Binding-site contacts:
Ligand atom N2 contacts residue GLU278 of chain 1.C at 2.8 Å (salt-bridge).
Ligand atom C3 contacts residue ASN279 of chain 1.C at 3.8 Å.
Ligand atom O5 contacts residue ASN279 of chain 1.C at 2.4 Å (h-bond).
Ligand atom C8 contacts residue ASN277 of chain 1.C at 3.5 Å.
Ligand atom C7 contacts residue ASN277 of chain 1.C at 3.6 Å.
Ligand atom C4 contacts residue ASN279 of chain 1.C at 4.2 Å.
Ligand atom C7 contacts residue ASN279 of chain 1.C at 3.1 Å.
Ligand atom C8 contacts residue GLU278 of chain 1.C at 3.3 Å.
Ligand atom C7 contacts residue GLU278 of chain 1.C at 3.4 Å.
Ligand atom C2 contacts residue GLU278 of chain 1.C at 3.7 Å.
Ligand atom O7 contacts residue ASN279 of chain 1.C at 2.9 Å (h-bond).
Ligand atom C8 contacts residue ASN279 of chain 1.C at 4.3 Å.
Ligand atom O6 contacts residue LYS555 of chain 1.A at 3.4 Å.
Ligand atom O7 contacts residue GLU278 of chain 1.C at 4.5 Å.
Ligand atom C1 contacts residue GLU278 of chain 1.C at 3.8 Å.
Ligand atom N2 contacts residue ASN279 of chain 1.C at 2.9 Å (h-bond).
Ligand atom C1 contacts residue ASN279 of chain 1.C at 1.4 Å.
Ligand atom O7 contacts residue ASN277 of chain 1.C at 3.3 Å (h-bond).
Ligand atom C2 contacts residue ASN279 of chain 1.C at 2.5 Å.
Ligand atom C5 contacts residue ASN279 of chain 1.C at 3.7 Å.
Ligand atom C3 contacts residue GLU278 of chain 1.C at 4.2 Å.

Sequence of chain 1.C:
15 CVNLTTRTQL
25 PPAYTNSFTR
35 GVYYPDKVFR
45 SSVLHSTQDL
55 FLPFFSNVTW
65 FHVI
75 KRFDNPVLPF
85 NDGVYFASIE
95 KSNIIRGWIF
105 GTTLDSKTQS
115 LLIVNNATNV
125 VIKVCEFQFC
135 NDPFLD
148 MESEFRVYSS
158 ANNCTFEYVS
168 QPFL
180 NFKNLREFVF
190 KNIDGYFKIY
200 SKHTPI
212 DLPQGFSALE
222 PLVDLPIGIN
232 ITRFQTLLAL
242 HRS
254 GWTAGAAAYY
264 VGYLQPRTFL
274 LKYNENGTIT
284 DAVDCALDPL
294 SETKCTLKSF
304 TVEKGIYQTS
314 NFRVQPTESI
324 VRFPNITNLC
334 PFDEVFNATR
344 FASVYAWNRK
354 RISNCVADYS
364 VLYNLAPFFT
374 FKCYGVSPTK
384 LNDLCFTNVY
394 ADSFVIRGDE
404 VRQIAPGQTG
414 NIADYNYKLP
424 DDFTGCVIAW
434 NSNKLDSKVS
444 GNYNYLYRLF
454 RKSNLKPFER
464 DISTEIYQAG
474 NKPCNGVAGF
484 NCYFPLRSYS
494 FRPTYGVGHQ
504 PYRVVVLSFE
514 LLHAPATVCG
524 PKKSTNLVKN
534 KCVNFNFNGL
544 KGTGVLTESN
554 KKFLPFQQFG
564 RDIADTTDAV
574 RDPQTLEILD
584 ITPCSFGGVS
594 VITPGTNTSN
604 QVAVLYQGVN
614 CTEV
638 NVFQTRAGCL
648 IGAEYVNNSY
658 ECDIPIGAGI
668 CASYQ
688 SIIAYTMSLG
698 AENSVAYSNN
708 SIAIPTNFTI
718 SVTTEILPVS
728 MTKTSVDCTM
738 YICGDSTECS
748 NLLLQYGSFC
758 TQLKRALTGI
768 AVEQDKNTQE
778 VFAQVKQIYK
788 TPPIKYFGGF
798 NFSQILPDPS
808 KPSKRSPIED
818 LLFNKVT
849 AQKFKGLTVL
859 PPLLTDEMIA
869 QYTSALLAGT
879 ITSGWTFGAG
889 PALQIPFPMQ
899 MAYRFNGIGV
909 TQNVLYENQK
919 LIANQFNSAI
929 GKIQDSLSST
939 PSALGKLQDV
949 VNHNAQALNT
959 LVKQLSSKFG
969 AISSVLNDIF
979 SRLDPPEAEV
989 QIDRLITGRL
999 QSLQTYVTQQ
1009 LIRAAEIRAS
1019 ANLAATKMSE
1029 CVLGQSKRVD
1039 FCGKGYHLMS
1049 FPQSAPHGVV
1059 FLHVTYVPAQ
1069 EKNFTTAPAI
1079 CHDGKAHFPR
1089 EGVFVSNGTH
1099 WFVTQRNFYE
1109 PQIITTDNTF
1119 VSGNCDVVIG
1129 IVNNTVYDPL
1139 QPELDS

Sequence of chain 1.A:
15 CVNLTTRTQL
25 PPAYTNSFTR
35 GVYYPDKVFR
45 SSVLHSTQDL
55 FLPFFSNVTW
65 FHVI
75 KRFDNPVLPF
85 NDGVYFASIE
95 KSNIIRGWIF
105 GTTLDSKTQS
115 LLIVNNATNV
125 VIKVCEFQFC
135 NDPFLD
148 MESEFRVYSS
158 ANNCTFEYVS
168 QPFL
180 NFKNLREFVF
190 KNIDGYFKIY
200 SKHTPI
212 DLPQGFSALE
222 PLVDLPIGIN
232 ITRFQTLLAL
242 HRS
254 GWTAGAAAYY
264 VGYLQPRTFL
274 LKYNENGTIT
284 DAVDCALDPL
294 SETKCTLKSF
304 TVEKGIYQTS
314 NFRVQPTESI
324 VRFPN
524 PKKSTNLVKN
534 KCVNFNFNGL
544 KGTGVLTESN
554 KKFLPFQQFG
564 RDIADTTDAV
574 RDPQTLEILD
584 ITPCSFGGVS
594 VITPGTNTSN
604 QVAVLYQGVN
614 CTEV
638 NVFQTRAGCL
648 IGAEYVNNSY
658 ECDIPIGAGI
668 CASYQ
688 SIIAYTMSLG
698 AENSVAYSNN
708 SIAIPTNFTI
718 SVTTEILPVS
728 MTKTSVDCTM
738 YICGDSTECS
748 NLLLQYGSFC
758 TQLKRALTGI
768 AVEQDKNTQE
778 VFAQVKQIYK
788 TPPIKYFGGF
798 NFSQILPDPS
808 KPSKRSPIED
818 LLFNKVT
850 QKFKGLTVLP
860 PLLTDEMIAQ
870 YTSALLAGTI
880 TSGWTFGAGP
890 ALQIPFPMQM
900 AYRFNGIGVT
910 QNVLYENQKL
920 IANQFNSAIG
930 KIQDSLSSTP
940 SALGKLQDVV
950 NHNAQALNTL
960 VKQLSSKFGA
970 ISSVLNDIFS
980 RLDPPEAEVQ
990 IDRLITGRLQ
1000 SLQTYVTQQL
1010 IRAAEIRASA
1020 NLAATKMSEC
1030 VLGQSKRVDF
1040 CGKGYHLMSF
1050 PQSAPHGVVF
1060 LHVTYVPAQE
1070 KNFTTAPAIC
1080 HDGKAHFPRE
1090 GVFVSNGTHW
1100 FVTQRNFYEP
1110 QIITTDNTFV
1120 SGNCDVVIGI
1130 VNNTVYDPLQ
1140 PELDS

A protein and the small-molecule ligand that binds it are described below.
Small molecule (SMILES): CC(=O)N[C@@H]1[C@@H](O)[C@H](O)[C@@H](CO)O[C@H]1O